The protein below binds the small molecule below.
Small molecule (SMILES): CC(=O)N[C@H]1[C@H](O[C@H]2[C@H](O)[C@@H](NC(C)=O)CO[C@@H]2CO)O[C@H](CO)[C@@H](O[C@@H]2O[C@H](CO)[C@@H](O)[C@H](O)[C@@H]2O)[C@@H]1O

Binding-site contacts:
Ligand atom O7 contacts residue THR370 of chain 1.A at 4.3 Å.
Ligand atom O5 contacts residue ASN368 of chain 1.A at 3.2 Å (h-bond).
Ligand atom C2 contacts residue ASN368 of chain 1.A at 4.1 Å.
Ligand atom O5 contacts residue NAG1 of chain 1.H at 3.9 Å.
Ligand atom C1 contacts residue ASN368 of chain 1.A at 3.3 Å.
Ligand atom C6 contacts residue NAG1 of chain 1.H at 4.3 Å.
Ligand atom C2 contacts residue THR370 of chain 1.A at 4.2 Å.
Ligand atom N2 contacts residue THR370 of chain 1.A at 4.1 Å.
Ligand atom C1 contacts residue THR370 of chain 1.A at 3.2 Å.
Ligand atom O5 contacts residue THR370 of chain 1.A at 4.2 Å.

Sequence of chain 1.A:
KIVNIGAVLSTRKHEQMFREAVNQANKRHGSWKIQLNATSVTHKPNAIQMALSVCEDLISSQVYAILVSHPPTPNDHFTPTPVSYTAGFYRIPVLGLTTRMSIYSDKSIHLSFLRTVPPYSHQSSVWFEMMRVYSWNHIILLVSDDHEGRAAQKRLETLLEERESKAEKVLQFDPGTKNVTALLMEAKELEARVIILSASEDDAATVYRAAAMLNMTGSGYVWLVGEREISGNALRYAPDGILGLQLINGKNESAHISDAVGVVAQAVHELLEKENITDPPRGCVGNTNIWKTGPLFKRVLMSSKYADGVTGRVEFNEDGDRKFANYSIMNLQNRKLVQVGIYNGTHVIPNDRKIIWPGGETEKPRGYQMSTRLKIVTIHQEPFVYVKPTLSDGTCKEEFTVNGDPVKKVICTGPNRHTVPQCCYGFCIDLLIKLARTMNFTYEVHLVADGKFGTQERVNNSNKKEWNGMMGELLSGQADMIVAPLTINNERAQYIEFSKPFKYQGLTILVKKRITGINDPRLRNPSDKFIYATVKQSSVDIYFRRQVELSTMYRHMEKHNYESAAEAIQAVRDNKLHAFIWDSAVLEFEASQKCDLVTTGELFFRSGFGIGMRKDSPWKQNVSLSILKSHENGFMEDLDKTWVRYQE